Binding-site contacts:
Ligand atom C3 contacts residue CA1 of chain 1.B at 3.1 Å.
Ligand atom O5 contacts residue HIS54 of chain 1.A at 3.5 Å (h-bond).
Ligand atom O2 contacts residue HIS220 of chain 1.A at 3.5 Å.
Ligand atom O5 contacts residue PHE94 of chain 1.A at 3.8 Å.
Ligand atom O3 contacts residue GLU217 of chain 1.A at 4.2 Å.
Ligand atom C4 contacts residue TRP137 of chain 1.A at 4.3 Å (hydrophobic).
Ligand atom C2 contacts residue ASP287 of chain 1.A at 3.0 Å.
Ligand atom O1 contacts residue TRP137 of chain 1.A at 4.1 Å.
Ligand atom C1 contacts residue PHE26 of chain 3.A at 4.1 Å (hydrophobic).
Ligand atom C4 contacts residue GLU181 of chain 1.A at 4.2 Å.
Ligand atom O1 contacts residue LYS289 of chain 1.A at 4.2 Å.
Ligand atom C5 contacts residue PHE94 of chain 1.A at 3.7 Å (hydrophobic).
Ligand atom C4 contacts residue TRP16 of chain 1.A at 4.2 Å (hydrophobic).
Ligand atom O1 contacts residue PHE26 of chain 3.A at 3.0 Å.
Ligand atom O3 contacts residue ASP245 of chain 1.A at 3.1 Å (salt-bridge).
Ligand atom O4 contacts residue THR90 of chain 1.A at 3.8 Å.
Ligand atom C3 contacts residue GLU181 of chain 1.A at 3.2 Å.
Ligand atom O3 contacts residue CA1 of chain 1.B at 2.3 Å.
Ligand atom C5 contacts residue TRP137 of chain 1.A at 3.4 Å (hydrophobic).
Ligand atom O4 contacts residue GLU181 of chain 1.A at 3.9 Å.
Ligand atom O5 contacts residue TRP137 of chain 1.A at 3.7 Å.
Ligand atom O4 contacts residue HIS54 of chain 1.A at 3.5 Å (h-bond).
Ligand atom C2 contacts residue TRP137 of chain 1.A at 4.4 Å (hydrophobic).
Ligand atom C2 contacts residue GLU181 of chain 1.A at 3.8 Å.
Ligand atom O4 contacts residue TRP137 of chain 1.A at 3.8 Å.
Ligand atom O2 contacts residue GLU217 of chain 1.A at 3.2 Å (salt-bridge).
Ligand atom O2 contacts residue GLU181 of chain 1.A at 2.9 Å (salt-bridge).
Ligand atom C1 contacts residue ASP287 of chain 1.A at 4.3 Å.
Ligand atom O4 contacts residue VAL135 of chain 1.A at 4.2 Å.
Ligand atom C5 contacts residue HIS54 of chain 1.A at 2.8 Å.
Ligand atom C2 contacts residue CA1 of chain 1.B at 3.0 Å.
Ligand atom C3 contacts residue ASP287 of chain 1.A at 3.7 Å.
Ligand atom O2 contacts residue CA1 of chain 1.B at 2.4 Å.
Ligand atom C1 contacts residue TRP137 of chain 1.A at 3.5 Å (hydrophobic).
Ligand atom O3 contacts residue GLU181 of chain 1.A at 2.4 Å (salt-bridge).
Ligand atom O2 contacts residue ASP287 of chain 1.A at 2.9 Å (salt-bridge).
Ligand atom C3 contacts residue TRP137 of chain 1.A at 4.0 Å (hydrophobic).
Ligand atom O3 contacts residue ASP287 of chain 1.A at 3.1 Å (salt-bridge).
Ligand atom C4 contacts residue HIS54 of chain 1.A at 3.3 Å.
Ligand atom C2 contacts residue GLU217 of chain 1.A at 4.3 Å.

Sequence of chain 3.A:
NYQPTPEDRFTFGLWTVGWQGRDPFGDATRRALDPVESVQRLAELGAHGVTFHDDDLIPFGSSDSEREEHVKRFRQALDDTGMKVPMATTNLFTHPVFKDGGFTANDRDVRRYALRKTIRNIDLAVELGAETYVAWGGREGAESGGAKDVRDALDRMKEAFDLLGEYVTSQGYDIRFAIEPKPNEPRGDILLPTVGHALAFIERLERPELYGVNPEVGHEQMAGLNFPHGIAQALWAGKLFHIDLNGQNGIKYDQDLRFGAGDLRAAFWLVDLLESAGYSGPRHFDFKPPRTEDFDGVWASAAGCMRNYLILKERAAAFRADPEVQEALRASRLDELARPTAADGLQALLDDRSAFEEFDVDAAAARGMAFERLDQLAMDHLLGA

The protein below binds the small molecule below.
Small molecule (SMILES): O[C@H]1[C@H](O)[C@@H](O)OC[C@@H]1O

Sequence of chain 1.A:
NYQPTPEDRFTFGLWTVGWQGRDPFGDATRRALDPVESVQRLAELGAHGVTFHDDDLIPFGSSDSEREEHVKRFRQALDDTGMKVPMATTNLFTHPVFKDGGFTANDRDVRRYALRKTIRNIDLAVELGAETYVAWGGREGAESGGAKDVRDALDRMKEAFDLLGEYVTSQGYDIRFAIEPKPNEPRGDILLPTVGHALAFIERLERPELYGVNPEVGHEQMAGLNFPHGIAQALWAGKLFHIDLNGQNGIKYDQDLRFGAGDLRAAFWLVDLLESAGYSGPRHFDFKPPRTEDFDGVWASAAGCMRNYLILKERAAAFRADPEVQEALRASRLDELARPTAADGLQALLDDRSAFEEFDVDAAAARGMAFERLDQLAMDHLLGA